This protein binds this small molecule.
Small molecule (SMILES): CC(=O)N[C@@H]1[C@@H](O)[C@H](O)[C@@H](CO)O[C@H]1O

Sequence of chain 1.C:
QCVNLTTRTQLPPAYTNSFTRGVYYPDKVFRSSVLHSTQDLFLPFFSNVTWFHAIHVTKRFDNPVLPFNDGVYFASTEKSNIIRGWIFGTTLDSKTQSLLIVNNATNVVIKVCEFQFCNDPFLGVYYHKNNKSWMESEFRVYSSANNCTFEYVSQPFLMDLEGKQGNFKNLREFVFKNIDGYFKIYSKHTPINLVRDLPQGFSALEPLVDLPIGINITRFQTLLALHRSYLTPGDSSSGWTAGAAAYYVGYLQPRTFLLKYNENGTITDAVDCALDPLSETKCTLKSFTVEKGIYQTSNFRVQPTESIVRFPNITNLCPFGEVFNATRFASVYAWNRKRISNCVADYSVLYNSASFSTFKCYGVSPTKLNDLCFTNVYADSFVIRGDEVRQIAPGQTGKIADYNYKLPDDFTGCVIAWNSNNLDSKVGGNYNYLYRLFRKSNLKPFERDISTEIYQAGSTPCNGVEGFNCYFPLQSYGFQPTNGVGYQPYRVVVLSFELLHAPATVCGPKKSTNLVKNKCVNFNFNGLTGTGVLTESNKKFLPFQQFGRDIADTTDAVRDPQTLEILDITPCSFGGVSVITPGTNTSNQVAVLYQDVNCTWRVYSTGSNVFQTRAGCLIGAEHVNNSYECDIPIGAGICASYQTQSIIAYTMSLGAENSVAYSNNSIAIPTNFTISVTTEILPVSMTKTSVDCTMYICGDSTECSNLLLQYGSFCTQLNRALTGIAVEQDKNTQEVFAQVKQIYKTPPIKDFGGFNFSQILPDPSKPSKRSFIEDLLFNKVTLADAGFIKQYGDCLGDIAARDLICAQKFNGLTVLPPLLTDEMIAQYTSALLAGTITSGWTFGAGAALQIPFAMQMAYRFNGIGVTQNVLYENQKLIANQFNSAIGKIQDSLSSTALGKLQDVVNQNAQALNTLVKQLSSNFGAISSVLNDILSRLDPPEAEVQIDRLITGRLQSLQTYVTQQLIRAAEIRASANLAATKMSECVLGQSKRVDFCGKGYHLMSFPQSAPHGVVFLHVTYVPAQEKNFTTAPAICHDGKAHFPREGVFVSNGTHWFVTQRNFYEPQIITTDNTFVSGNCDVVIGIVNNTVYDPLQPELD

Binding-site contacts:
Ligand atom O5 contacts residue ASN616 of chain 1.B at 2.5 Å (h-bond).
Ligand atom O5 contacts residue THR618 of chain 1.B at 4.4 Å.
Ligand atom C7 contacts residue ILE834 of chain 1.C at 4.3 Å (hydrophobic).
Ligand atom N2 contacts residue ASN616 of chain 1.B at 2.5 Å (h-bond).
Ligand atom C5 contacts residue ASN616 of chain 1.B at 3.7 Å.
Ligand atom C2 contacts residue ASN616 of chain 1.B at 2.3 Å.
Ligand atom C4 contacts residue NAG1 of chain 1.UA at 3.1 Å.
Ligand atom O3 contacts residue NAG1 of chain 1.UA at 4.5 Å.
Ligand atom O7 contacts residue ILE834 of chain 1.C at 4.1 Å.
Ligand atom C4 contacts residue ASN616 of chain 1.B at 4.2 Å.
Ligand atom C6 contacts residue NAG1 of chain 1.UA at 2.8 Å.
Ligand atom C7 contacts residue ASN616 of chain 1.B at 3.8 Å.
Ligand atom O6 contacts residue NAG1 of chain 1.UA at 3.9 Å.
Ligand atom C7 contacts residue GLN644 of chain 1.B at 4.3 Å.
Ligand atom N2 contacts residue GLN644 of chain 1.B at 3.8 Å.
Ligand atom C8 contacts residue ARG646 of chain 1.B at 3.7 Å.
Ligand atom O4 contacts residue NAG1 of chain 1.UA at 1.9 Å.
Ligand atom C3 contacts residue ASN616 of chain 1.B at 3.6 Å.
Ligand atom C3 contacts residue NAG1 of chain 1.UA at 4.3 Å.
Ligand atom C8 contacts residue THR645 of chain 1.B at 3.7 Å.
Ligand atom C8 contacts residue GLN644 of chain 1.B at 4.0 Å.
Ligand atom C1 contacts residue ASN616 of chain 1.B at 1.4 Å.
Ligand atom O5 contacts residue NAG1 of chain 1.UA at 4.1 Å.
Ligand atom C5 contacts residue NAG1 of chain 1.UA at 2.9 Å.

Sequence of chain 1.B:
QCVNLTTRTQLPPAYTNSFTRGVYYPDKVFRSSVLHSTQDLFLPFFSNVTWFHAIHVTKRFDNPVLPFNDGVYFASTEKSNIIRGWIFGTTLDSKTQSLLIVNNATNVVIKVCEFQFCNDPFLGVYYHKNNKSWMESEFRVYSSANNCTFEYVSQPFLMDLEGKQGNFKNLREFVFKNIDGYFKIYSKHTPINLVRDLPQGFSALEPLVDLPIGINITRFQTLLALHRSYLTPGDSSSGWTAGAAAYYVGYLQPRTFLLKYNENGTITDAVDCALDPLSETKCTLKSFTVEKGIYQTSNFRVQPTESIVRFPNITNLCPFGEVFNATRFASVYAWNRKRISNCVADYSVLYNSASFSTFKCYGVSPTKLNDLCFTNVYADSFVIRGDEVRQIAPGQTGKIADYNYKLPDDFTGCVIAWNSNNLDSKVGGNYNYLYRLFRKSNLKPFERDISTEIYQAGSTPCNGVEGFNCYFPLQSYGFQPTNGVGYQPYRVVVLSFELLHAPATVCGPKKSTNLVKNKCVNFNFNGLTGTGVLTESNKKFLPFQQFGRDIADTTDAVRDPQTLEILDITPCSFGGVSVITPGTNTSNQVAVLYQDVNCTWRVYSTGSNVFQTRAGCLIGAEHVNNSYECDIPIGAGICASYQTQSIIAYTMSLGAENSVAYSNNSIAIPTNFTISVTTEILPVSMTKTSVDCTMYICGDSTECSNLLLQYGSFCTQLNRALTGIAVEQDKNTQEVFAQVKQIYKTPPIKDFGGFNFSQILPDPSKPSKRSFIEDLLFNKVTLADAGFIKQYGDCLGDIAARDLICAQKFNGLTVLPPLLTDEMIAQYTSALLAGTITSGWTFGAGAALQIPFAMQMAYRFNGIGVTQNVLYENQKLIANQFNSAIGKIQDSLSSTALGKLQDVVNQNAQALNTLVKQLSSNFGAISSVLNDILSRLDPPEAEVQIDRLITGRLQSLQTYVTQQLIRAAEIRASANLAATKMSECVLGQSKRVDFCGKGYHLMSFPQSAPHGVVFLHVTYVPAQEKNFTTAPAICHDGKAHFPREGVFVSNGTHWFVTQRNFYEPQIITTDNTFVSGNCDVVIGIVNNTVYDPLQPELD